Sequence of chain 1.D:
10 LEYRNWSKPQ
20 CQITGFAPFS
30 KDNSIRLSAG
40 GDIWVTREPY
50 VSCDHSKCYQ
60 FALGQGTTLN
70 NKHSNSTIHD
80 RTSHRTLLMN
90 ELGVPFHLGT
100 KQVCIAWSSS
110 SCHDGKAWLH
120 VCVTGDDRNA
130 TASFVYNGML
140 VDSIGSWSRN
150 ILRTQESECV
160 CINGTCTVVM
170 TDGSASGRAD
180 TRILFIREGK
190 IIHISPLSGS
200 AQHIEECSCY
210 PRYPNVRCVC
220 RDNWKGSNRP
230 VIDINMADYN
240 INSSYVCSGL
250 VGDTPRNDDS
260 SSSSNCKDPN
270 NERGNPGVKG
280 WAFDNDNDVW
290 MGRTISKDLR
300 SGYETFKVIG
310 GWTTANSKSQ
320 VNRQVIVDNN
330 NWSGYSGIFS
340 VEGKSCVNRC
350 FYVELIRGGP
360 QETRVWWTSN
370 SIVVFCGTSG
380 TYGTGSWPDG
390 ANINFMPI

Sequence of chain 1.A:
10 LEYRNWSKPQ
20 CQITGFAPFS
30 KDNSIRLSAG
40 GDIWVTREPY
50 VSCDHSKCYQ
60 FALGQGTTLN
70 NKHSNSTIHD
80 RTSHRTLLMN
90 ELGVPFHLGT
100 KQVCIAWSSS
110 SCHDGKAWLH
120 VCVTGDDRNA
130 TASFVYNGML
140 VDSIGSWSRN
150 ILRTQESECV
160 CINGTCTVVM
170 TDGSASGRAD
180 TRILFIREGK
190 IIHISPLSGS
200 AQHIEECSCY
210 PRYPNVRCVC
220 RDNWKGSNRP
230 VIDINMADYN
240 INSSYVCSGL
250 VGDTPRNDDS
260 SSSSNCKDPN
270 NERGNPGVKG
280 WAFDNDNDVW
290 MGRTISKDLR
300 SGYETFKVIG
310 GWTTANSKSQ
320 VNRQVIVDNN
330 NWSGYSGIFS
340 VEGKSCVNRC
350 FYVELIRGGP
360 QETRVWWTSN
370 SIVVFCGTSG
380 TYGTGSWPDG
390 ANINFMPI

This protein binds this small molecule.
Small molecule (SMILES): CC(=O)N[C@H]1[C@H](O[C@H]2[C@H](O)[C@@H](NC(C)=O)CO[C@@H]2CO)O[C@H](CO)[C@@H](O[C@@H]2O[C@H](CO[C@H]3O[C@H](CO)[C@@H](O)[C@H](O)[C@@H]3O)[C@@H](O)[C@H](O[C@H]3O[C@H](CO)[C@@H](O)[C@H](O)[C@@H]3O[C@H]3O[C@H](CO)[C@@H](O)[C@H](O)[C@@H]3O)[C@@H]2O)[C@@H]1O

Binding-site contacts:
Ligand atom C4 contacts residue GLN319 of chain 1.D at 3.4 Å.
Ligand atom C3 contacts residue ARG322 of chain 1.D at 3.9 Å.
Ligand atom N2 contacts residue ASN321 of chain 1.D at 3.9 Å.
Ligand atom O5 contacts residue VAL320 of chain 1.D at 3.7 Å.
Ligand atom O3 contacts residue ASP258 of chain 1.D at 3.9 Å.
Ligand atom O4 contacts residue ARG322 of chain 1.D at 3.3 Å (salt-bridge).
Ligand atom C3 contacts residue ASN321 of chain 1.D at 3.6 Å.
Ligand atom C8 contacts residue TYR381 of chain 1.D at 3.8 Å (hydrophobic).
Ligand atom O3 contacts residue GLN319 of chain 1.D at 3.5 Å (h-bond).
Ligand atom O3 contacts residue GLN319 of chain 1.D at 3.3 Å (h-bond).
Ligand atom O6 contacts residue VAL320 of chain 1.D at 3.8 Å.
Ligand atom C3 contacts residue GLN319 of chain 1.D at 3.4 Å.
Ligand atom C8 contacts residue ASN321 of chain 1.D at 3.7 Å.
Ligand atom O2 contacts residue ARG322 of chain 1.D at 3.3 Å.
Ligand atom C2 contacts residue ARG322 of chain 1.D at 3.7 Å.
Ligand atom O5 contacts residue ASN128 of chain 1.A at 2.4 Å (h-bond).
Ligand atom C2 contacts residue GLN319 of chain 1.D at 3.6 Å.
Ligand atom O6 contacts residue THR383 of chain 1.D at 3.6 Å.
Ligand atom O2 contacts residue GLN319 of chain 1.D at 2.8 Å (h-bond).
Ligand atom O4 contacts residue ASN321 of chain 1.D at 3.6 Å.
Ligand atom O2 contacts residue ASN321 of chain 1.D at 3.8 Å.
Ligand atom O4 contacts residue ARG322 of chain 1.D at 3.3 Å (salt-bridge).
Ligand atom C6 contacts residue GLY382 of chain 1.D at 3.4 Å.
Ligand atom C2 contacts residue ASN128 of chain 1.A at 2.5 Å.
Ligand atom O3 contacts residue ASN321 of chain 1.D at 2.9 Å (h-bond).
Ligand atom O5 contacts residue THR383 of chain 1.D at 3.4 Å.
Ligand atom C6 contacts residue TYR381 of chain 1.D at 3.5 Å (hydrophobic).
Ligand atom C5 contacts residue ASN128 of chain 1.A at 3.7 Å.
Ligand atom C7 contacts residue ASN321 of chain 1.D at 3.9 Å.
Ligand atom O5 contacts residue GLY382 of chain 1.D at 3.5 Å.
Ligand atom O4 contacts residue GLN319 of chain 1.D at 3.9 Å.
Ligand atom C1 contacts residue ASN128 of chain 1.A at 1.4 Å.
Ligand atom N2 contacts residue ASN128 of chain 1.A at 2.9 Å (h-bond).
Ligand atom C7 contacts residue ASN128 of chain 1.A at 3.7 Å.
Ligand atom O6 contacts residue TYR381 of chain 1.D at 3.5 Å.
Ligand atom O2 contacts residue VAL320 of chain 1.D at 3.4 Å.
Ligand atom O6 contacts residue GLY382 of chain 1.D at 2.7 Å (h-bond).
Ligand atom C1 contacts residue THR383 of chain 1.D at 3.9 Å.
Ligand atom C6 contacts residue GLN319 of chain 1.D at 3.6 Å.
Ligand atom C3 contacts residue ASN128 of chain 1.A at 3.9 Å.